The protein below binds the small molecule below.
Small molecule (SMILES): Cc1ccc(N)cc1

Binding-site contacts:
Ligand atom C6 contacts residue TYR226 of chain 2.A at 3.9 Å (hydrophobic).
Ligand atom N1 contacts residue ASP161 of chain 2.A at 2.8 Å (salt-bridge).
Ligand atom C7 contacts residue TYR226 of chain 2.A at 3.6 Å (hydrophobic).
Ligand atom N1 contacts residue TYR226 of chain 2.A at 4.3 Å.
Ligand atom C7 contacts residue SER159 of chain 2.A at 4.0 Å.
Ligand atom N1 contacts residue VAL53 of chain 2.A at 3.6 Å.
Ligand atom C3 contacts residue TYR226 of chain 2.A at 3.6 Å (hydrophobic).
Ligand atom C2 contacts residue SER159 of chain 2.A at 3.7 Å.
Ligand atom C6 contacts residue SER160 of chain 2.A at 4.5 Å.
Ligand atom C1 contacts residue SER159 of chain 2.A at 3.4 Å.
Ligand atom C1 contacts residue S4M1 of chain 2.E at 4.0 Å.
Ligand atom C5 contacts residue ASP161 of chain 2.A at 3.3 Å.
Ligand atom C3 contacts residue ILE231 of chain 2.A at 3.6 Å (hydrophobic).
Ligand atom C1 contacts residue TYR64 of chain 2.A at 3.5 Å (hydrophobic).
Ligand atom C7 contacts residue SER160 of chain 2.A at 4.1 Å.
Ligand atom C4 contacts residue ASP161 of chain 2.A at 3.7 Å.
Ligand atom C3 contacts residue GLN191 of chain 2.A at 3.5 Å.
Ligand atom C4 contacts residue ILE231 of chain 2.A at 3.4 Å (hydrophobic).
Ligand atom C6 contacts residue VAL53 of chain 2.A at 3.9 Å (hydrophobic).
Ligand atom C2 contacts residue GLN191 of chain 2.A at 3.9 Å.
Ligand atom C7 contacts residue GLN55 of chain 2.A at 3.6 Å.
Ligand atom C1 contacts residue ASP158 of chain 2.A at 3.9 Å.
Ligand atom C4 contacts residue TYR226 of chain 2.A at 3.6 Å (hydrophobic).
Ligand atom C7 contacts residue ILE54 of chain 2.A at 4.1 Å (hydrophobic).
Ligand atom C4 contacts residue GLN191 of chain 2.A at 4.1 Å.
Ligand atom C6 contacts residue ILE54 of chain 2.A at 3.6 Å (hydrophobic).
Ligand atom C5 contacts residue VAL53 of chain 2.A at 4.2 Å (hydrophobic).
Ligand atom C6 contacts residue GLN55 of chain 2.A at 3.9 Å.
Ligand atom C6 contacts residue ASP161 of chain 2.A at 3.6 Å.
Ligand atom C2 contacts residue TYR226 of chain 2.A at 3.5 Å (hydrophobic).
Ligand atom C5 contacts residue TYR226 of chain 2.A at 3.8 Å (hydrophobic).
Ligand atom C1 contacts residue GLN191 of chain 2.A at 3.9 Å.
Ligand atom N1 contacts residue TRP13 of chain 2.A at 3.9 Å.
Ligand atom C5 contacts residue ILE54 of chain 2.A at 4.3 Å (hydrophobic).
Ligand atom C1 contacts residue TYR226 of chain 2.A at 3.3 Å (hydrophobic).
Ligand atom N1 contacts residue PRO227 of chain 2.A at 3.9 Å.

Sequence of chain 2.A:
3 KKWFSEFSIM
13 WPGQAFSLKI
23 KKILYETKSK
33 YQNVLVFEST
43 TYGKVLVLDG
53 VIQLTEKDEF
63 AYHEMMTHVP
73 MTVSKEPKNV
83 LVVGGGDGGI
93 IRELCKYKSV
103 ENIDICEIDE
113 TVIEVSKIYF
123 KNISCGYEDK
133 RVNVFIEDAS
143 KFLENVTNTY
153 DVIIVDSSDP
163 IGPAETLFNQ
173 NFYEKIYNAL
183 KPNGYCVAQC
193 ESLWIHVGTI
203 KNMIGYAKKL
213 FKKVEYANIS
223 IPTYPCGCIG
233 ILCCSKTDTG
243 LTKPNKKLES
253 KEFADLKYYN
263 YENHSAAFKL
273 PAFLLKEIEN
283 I